Binding-site contacts:
Ligand atom N4 contacts residue SER56 of chain 1.B at 3.5 Å.
Ligand atom N6 contacts residue SER31 of chain 1.B at 3.4 Å (h-bond).
Ligand atom O1 contacts residue ASN58 of chain 1.B at 3.3 Å.
Ligand atom N6 contacts residue THR252 of chain 1.B at 3.4 Å.
Ligand atom N6 contacts residue SER250 of chain 1.B at 3.5 Å (h-bond).
Ligand atom C19 contacts residue GLN33 of chain 1.B at 3.6 Å.
Ligand atom C19 contacts residue GLY34 of chain 1.B at 3.7 Å.
Ligand atom C19 contacts residue GLY32 of chain 1.B at 3.5 Å.
Ligand atom O contacts residue TYR92 of chain 1.B at 3.5 Å.
Ligand atom O1 contacts residue TRP97 of chain 1.B at 3.5 Å.
Ligand atom C11 contacts residue SER56 of chain 1.B at 3.5 Å.
Ligand atom O contacts residue GLN94 of chain 1.B at 2.8 Å (h-bond).
Ligand atom N4 contacts residue TRP97 of chain 1.B at 3.6 Å.
Ligand atom C10 contacts residue ASP53 of chain 1.B at 3.5 Å.
Ligand atom C2 contacts residue GLY251 of chain 1.B at 3.5 Å.
Ligand atom C22 contacts residue THR253 of chain 1.B at 3.7 Å.
Ligand atom C12 contacts residue SER56 of chain 1.B at 3.7 Å.
Ligand atom C13 contacts residue ASN58 of chain 1.B at 3.3 Å.
Ligand atom C22 contacts residue SER31 of chain 1.B at 3.7 Å.
Ligand atom C15 contacts residue VAL90 of chain 1.B at 3.5 Å (hydrophobic).
Ligand atom N1 contacts residue ASP249 of chain 1.B at 2.9 Å (salt-bridge).
Ligand atom S contacts residue ILE139 of chain 1.B at 3.6 Å.
Ligand atom F contacts residue ASN58 of chain 1.B at 3.0 Å.
Ligand atom C6 contacts residue THR252 of chain 1.B at 3.3 Å.
Ligand atom N1 contacts residue ASP53 of chain 1.B at 2.8 Å (salt-bridge).
Ligand atom N6 contacts residue THR253 of chain 1.B at 3.5 Å (h-bond).
Ligand atom C4 contacts residue ASP53 of chain 1.B at 3.6 Å.
Ligand atom C6 contacts residue ASP249 of chain 1.B at 3.4 Å.
Ligand atom N1 contacts residue GLY251 of chain 1.B at 3.4 Å (h-bond).
Ligand atom N6 contacts residue GLY251 of chain 1.B at 3.5 Å.
Ligand atom F contacts residue ARG149 of chain 1.B at 3.6 Å.
Ligand atom C22 contacts residue GLY251 of chain 1.B at 3.5 Å.
Ligand atom C5 contacts residue GLY251 of chain 1.B at 3.6 Å.
Ligand atom C17 contacts residue GLY251 of chain 1.B at 3.1 Å.
Ligand atom N contacts residue ASP53 of chain 1.B at 2.7 Å (salt-bridge).
Ligand atom C5 contacts residue ASP53 of chain 1.B at 3.5 Å.
Ligand atom C12 contacts residue TRP97 of chain 1.B at 3.4 Å (hydrophobic).
Ligand atom F contacts residue TRP97 of chain 1.B at 3.5 Å.
Ligand atom S contacts residue TYR92 of chain 1.B at 3.5 Å (h-bond).
Ligand atom C10 contacts residue ILE139 of chain 1.B at 3.7 Å (hydrophobic).

This protein binds this small molecule.
Small molecule (SMILES): [H]/N=C1\N[C@@]2(c3cc(-c4cccc(C#N)c4)cs3)CN(c3ncc(F)c(OC)n3)C[C@H]2C(=O)N1C

Sequence of chain 1.B:
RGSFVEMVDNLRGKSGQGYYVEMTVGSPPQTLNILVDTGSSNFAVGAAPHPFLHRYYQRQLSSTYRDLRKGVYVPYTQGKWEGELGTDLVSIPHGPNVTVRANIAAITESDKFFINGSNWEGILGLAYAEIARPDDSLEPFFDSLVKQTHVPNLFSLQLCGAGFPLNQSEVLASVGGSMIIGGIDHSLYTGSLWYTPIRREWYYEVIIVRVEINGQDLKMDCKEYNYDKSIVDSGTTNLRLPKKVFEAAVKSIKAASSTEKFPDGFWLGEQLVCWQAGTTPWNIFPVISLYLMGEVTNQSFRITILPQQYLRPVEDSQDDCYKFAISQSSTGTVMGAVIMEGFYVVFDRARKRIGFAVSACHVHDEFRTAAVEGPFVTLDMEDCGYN